Binding-site contacts:
Ligand atom O2P contacts residue TYR413 of chain 1.H at 2.4 Å (h-bond).
Ligand atom O1P contacts residue GLY368 of chain 1.H at 3.0 Å (h-bond).
Ligand atom O5' contacts residue GLY330 of chain 1.H at 3.5 Å.
Ligand atom N7 contacts residue ILE332 of chain 1.H at 3.6 Å.
Ligand atom C5 contacts residue ILE332 of chain 1.H at 3.4 Å (hydrophobic).
Ligand atom O1P contacts residue GLY330 of chain 1.H at 3.4 Å.
Ligand atom N1 contacts residue GLN443 of chain 1.H at 3.0 Å (h-bond).
Ligand atom O3P contacts residue GLY389 of chain 1.H at 2.9 Å (h-bond).
Ligand atom O3' contacts residue SER70 of chain 1.H at 2.6 Å (h-bond).
Ligand atom P contacts residue TYR413 of chain 1.H at 3.6 Å.
Ligand atom O3' contacts residue ARG324 of chain 1.H at 3.1 Å (salt-bridge).
Ligand atom O2P contacts residue SER390 of chain 1.H at 3.1 Å (h-bond).
Ligand atom C4 contacts residue NAD1 of chain 1.X at 3.5 Å.
Ligand atom O2P contacts residue SER331 of chain 1.H at 2.7 Å (h-bond).
Ligand atom N7 contacts residue GLY415 of chain 1.H at 3.5 Å.
Ligand atom P contacts residue SER331 of chain 1.H at 3.6 Å.
Ligand atom C4 contacts residue ILE332 of chain 1.H at 3.6 Å (hydrophobic).
Ligand atom O2' contacts residue NAD1 of chain 1.X at 3.6 Å (h-bond).
Ligand atom C2 contacts residue CYS333 of chain 1.H at 3.2 Å (hydrophobic).
Ligand atom O1P contacts residue SER331 of chain 1.H at 2.9 Å (h-bond).
Ligand atom O3P contacts residue SER390 of chain 1.H at 3.5 Å (h-bond).
Ligand atom O2' contacts residue ARG324 of chain 1.H at 3.1 Å (salt-bridge).
Ligand atom O6 contacts residue GLY415 of chain 1.H at 3.2 Å.
Ligand atom O3' contacts residue MET387 of chain 1.H at 3.4 Å (h-bond).
Ligand atom N1 contacts residue NAD1 of chain 1.X at 3.4 Å.
Ligand atom C3' contacts residue SER70 of chain 1.H at 3.3 Å.
Ligand atom C3' contacts residue ASP366 of chain 1.H at 3.4 Å.
Ligand atom C8 contacts residue MET72 of chain 1.H at 3.6 Å (hydrophobic).
Ligand atom C2 contacts residue NAD1 of chain 1.X at 3.1 Å.
Ligand atom C6 contacts residue GLY417 of chain 1.H at 3.5 Å.
Ligand atom C4' contacts residue ASP366 of chain 1.H at 3.4 Å.
Ligand atom N3 contacts residue NAD1 of chain 1.X at 3.1 Å.
Ligand atom O3' contacts residue ASP366 of chain 1.H at 2.5 Å (salt-bridge).
Ligand atom O2' contacts residue ASP366 of chain 1.H at 2.6 Å (salt-bridge).
Ligand atom N3 contacts residue CYS333 of chain 1.H at 3.6 Å.
Ligand atom N7 contacts residue MET416 of chain 1.H at 3.1 Å (h-bond).
Ligand atom C2 contacts residue GLN443 of chain 1.H at 3.5 Å.
Ligand atom O6 contacts residue GLY417 of chain 1.H at 2.5 Å (h-bond).
Ligand atom C2' contacts residue ARG324 of chain 1.H at 3.4 Å.
Ligand atom O6 contacts residue MET416 of chain 1.H at 3.0 Å (h-bond).

This small molecule binds to this protein.
Small molecule (SMILES): O=c1[nH]cnc2c1ncn2[C@@H]1O[C@H](COP(=O)(O)O)[C@@H](O)[C@H]1O

Sequence of chain 1.H:
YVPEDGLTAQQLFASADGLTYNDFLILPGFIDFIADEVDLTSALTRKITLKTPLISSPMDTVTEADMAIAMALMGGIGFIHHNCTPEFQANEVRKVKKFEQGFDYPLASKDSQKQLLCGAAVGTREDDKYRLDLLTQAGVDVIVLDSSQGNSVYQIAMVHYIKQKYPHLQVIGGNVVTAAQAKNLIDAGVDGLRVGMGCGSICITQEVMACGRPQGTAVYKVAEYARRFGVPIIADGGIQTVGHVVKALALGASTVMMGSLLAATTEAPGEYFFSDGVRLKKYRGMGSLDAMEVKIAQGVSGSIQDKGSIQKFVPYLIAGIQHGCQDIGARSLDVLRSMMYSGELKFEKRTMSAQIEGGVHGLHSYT